The small molecule below binds the protein below.
Small molecule (SMILES): CC(=O)N[C@@H]1[C@@H](O)[C@H](O)[C@@H](CO)O[C@H]1O

Binding-site contacts:
Ligand atom C2 contacts residue GLU292 of chain 1.D at 4.4 Å.
Ligand atom C5 contacts residue ASN291 of chain 1.D at 3.7 Å.
Ligand atom C7 contacts residue ASN291 of chain 1.D at 3.4 Å.
Ligand atom C7 contacts residue ARG324 of chain 1.D at 4.0 Å.
Ligand atom C8 contacts residue GLU292 of chain 1.D at 3.5 Å.
Ligand atom C1 contacts residue ASN291 of chain 1.D at 1.4 Å.
Ligand atom C7 contacts residue GLU292 of chain 1.D at 4.1 Å.
Ligand atom N2 contacts residue ASN291 of chain 1.D at 2.6 Å (h-bond).
Ligand atom C8 contacts residue ILE290 of chain 1.D at 4.3 Å (hydrophobic).
Ligand atom N2 contacts residue GLU292 of chain 1.D at 3.4 Å (salt-bridge).
Ligand atom O5 contacts residue ASN291 of chain 1.D at 2.4 Å (h-bond).
Ligand atom C3 contacts residue ASN291 of chain 1.D at 3.6 Å.
Ligand atom C4 contacts residue ASN291 of chain 1.D at 4.1 Å.
Ligand atom C8 contacts residue ASN291 of chain 1.D at 4.3 Å.
Ligand atom C2 contacts residue ASN291 of chain 1.D at 2.2 Å.
Ligand atom O7 contacts residue ASN291 of chain 1.D at 3.7 Å.
Ligand atom C1 contacts residue THR293 of chain 1.D at 4.4 Å.
Ligand atom O7 contacts residue ARG324 of chain 1.D at 2.8 Å (salt-bridge).

Sequence of chain 1.D:
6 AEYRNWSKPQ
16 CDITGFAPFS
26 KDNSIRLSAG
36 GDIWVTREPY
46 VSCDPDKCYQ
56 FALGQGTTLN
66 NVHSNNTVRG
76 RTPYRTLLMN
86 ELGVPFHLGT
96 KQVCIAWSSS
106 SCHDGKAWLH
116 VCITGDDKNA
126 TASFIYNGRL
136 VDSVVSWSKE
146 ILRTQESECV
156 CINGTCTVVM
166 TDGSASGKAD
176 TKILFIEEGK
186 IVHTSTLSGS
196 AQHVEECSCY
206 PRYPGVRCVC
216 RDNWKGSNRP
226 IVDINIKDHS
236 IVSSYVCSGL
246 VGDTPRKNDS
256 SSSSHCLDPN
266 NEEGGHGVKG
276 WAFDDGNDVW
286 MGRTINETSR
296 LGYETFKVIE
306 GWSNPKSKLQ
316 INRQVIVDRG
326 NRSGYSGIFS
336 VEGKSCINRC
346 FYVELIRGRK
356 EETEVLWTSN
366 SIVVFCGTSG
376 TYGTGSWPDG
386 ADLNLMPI